Sequence of chain 2.A:
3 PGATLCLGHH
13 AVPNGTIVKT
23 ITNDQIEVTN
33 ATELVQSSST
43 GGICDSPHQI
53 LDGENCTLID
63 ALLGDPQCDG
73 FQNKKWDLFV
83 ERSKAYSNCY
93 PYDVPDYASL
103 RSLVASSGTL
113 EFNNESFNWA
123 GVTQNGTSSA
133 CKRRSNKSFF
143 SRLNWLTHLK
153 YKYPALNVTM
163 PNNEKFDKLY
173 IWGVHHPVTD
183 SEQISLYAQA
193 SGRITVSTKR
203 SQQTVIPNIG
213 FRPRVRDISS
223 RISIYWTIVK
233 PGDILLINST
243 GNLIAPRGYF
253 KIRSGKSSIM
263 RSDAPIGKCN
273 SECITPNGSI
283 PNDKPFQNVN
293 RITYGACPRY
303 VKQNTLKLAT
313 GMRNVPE

Binding-site contacts:
Ligand atom C8 contacts residue NAG2 of chain 2.F at 3.7 Å.
Ligand atom C8 contacts residue PHE213 of chain 1.A at 3.7 Å (hydrophobic).
Ligand atom C1 contacts residue PHE213 of chain 1.A at 4.0 Å (hydrophobic).
Ligand atom N2 contacts residue PHE213 of chain 1.A at 3.5 Å.
Ligand atom C7 contacts residue PHE213 of chain 1.A at 4.1 Å (hydrophobic).
Ligand atom C8 contacts residue ARG216 of chain 1.A at 4.3 Å.
Ligand atom O7 contacts residue ASN159 of chain 2.A at 3.6 Å.
Ligand atom C6 contacts residue THR161 of chain 2.A at 3.4 Å.
Ligand atom C4 contacts residue ARG216 of chain 1.A at 4.2 Å.
Ligand atom C7 contacts residue ASN159 of chain 2.A at 3.5 Å.
Ligand atom C1 contacts residue ARG216 of chain 1.A at 4.1 Å.
Ligand atom C7 contacts residue PRO215 of chain 1.A at 4.3 Å (hydrophobic).
Ligand atom O7 contacts residue ARG216 of chain 1.A at 3.0 Å (salt-bridge).
Ligand atom C5 contacts residue LEU238 of chain 2.A at 4.1 Å (hydrophobic).
Ligand atom C3 contacts residue PHE213 of chain 1.A at 4.0 Å (hydrophobic).
Ligand atom C7 contacts residue ARG216 of chain 1.A at 3.9 Å.
Ligand atom O6 contacts residue THR161 of chain 2.A at 3.2 Å (h-bond).
Ligand atom C8 contacts residue ILE236 of chain 2.A at 3.9 Å (hydrophobic).
Ligand atom O5 contacts residue ASN159 of chain 2.A at 2.3 Å (h-bond).
Ligand atom C7 contacts residue NAG1 of chain 2.F at 4.2 Å.
Ligand atom O7 contacts residue ARG214 of chain 1.A at 4.2 Å.
Ligand atom C8 contacts residue NAG1 of chain 2.F at 3.7 Å.
Ligand atom C4 contacts residue ASN159 of chain 2.A at 4.2 Å.
Ligand atom C3 contacts residue ASN159 of chain 2.A at 3.8 Å.
Ligand atom O7 contacts residue PRO215 of chain 1.A at 3.5 Å.
Ligand atom O5 contacts residue LEU238 of chain 2.A at 4.2 Å.
Ligand atom C1 contacts residue ASN159 of chain 2.A at 1.4 Å.
Ligand atom N2 contacts residue ASN159 of chain 2.A at 3.0 Å (h-bond).
Ligand atom C2 contacts residue ASN159 of chain 2.A at 2.5 Å.
Ligand atom C6 contacts residue LEU238 of chain 2.A at 4.0 Å (hydrophobic).
Ligand atom C2 contacts residue ARG216 of chain 1.A at 4.2 Å.
Ligand atom C5 contacts residue ASP219 of chain 1.A at 4.4 Å.
Ligand atom C8 contacts residue PRO215 of chain 1.A at 4.2 Å (hydrophobic).
Ligand atom O3 contacts residue ARG216 of chain 1.A at 3.8 Å.
Ligand atom O7 contacts residue SER221 of chain 1.A at 4.3 Å.
Ligand atom C2 contacts residue PHE213 of chain 1.A at 4.3 Å (hydrophobic).
Ligand atom C5 contacts residue ASN159 of chain 2.A at 3.6 Å.
Ligand atom O6 contacts residue ARG216 of chain 1.A at 3.3 Å (salt-bridge).
Ligand atom O3 contacts residue PHE213 of chain 1.A at 4.5 Å.
Ligand atom C3 contacts residue ARG216 of chain 1.A at 4.5 Å.

This protein binds this small molecule.
Small molecule (SMILES): CC(=O)N[C@H]1[C@H](O[C@H]2[C@H](O)[C@@H](NC(C)=O)CO[C@@H]2CO)O[C@H](CO)[C@@H](O[C@@H]2O[C@H](CO)[C@@H](O)[C@H](O)[C@@H]2O)[C@@H]1O

Sequence of chain 1.A:
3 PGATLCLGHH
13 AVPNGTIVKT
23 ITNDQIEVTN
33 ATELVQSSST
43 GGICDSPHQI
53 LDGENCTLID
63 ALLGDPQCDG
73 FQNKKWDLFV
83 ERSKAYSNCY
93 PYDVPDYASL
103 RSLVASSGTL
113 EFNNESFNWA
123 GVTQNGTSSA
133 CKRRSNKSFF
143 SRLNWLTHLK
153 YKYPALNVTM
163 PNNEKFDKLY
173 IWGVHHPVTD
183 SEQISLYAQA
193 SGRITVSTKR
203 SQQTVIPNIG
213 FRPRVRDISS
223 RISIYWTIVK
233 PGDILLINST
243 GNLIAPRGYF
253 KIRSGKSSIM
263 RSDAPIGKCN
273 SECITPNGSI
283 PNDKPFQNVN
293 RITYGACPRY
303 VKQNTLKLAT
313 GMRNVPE